This protein binds this small molecule.
Small molecule (SMILES): CC(=O)N[C@@H]1[C@@H](O)[C@H](O)[C@@H](CO)O[C@H]1O

Sequence of chain 1.A:
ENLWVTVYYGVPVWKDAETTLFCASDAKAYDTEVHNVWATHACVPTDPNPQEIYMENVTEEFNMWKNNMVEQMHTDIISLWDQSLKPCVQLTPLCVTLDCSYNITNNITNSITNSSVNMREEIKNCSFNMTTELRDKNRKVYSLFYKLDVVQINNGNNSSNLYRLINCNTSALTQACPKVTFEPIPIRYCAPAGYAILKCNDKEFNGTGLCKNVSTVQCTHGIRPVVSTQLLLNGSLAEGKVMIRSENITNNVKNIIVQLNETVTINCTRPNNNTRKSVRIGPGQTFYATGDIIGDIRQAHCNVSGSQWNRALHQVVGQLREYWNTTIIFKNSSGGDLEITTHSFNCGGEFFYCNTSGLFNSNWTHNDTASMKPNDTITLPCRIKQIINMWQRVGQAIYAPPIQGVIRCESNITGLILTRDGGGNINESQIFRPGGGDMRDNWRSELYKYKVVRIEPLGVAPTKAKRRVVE

Binding-site contacts:
Ligand atom N2 contacts residue ASN278 of chain 1.A at 2.9 Å (h-bond).
Ligand atom C1 contacts residue ASN278 of chain 1.A at 1.4 Å.
Ligand atom C1 contacts residue ASN281 of chain 1.A at 4.1 Å.
Ligand atom C8 contacts residue ASN278 of chain 1.A at 3.8 Å.
Ligand atom C5 contacts residue ASN278 of chain 1.A at 3.7 Å.
Ligand atom C7 contacts residue ASN278 of chain 1.A at 3.2 Å.
Ligand atom C3 contacts residue ASN278 of chain 1.A at 3.8 Å.
Ligand atom C4 contacts residue ASN278 of chain 1.A at 4.2 Å.
Ligand atom O5 contacts residue ASN278 of chain 1.A at 2.4 Å (h-bond).
Ligand atom C1 contacts residue THR280 of chain 1.A at 4.1 Å.
Ligand atom C2 contacts residue ASN278 of chain 1.A at 2.5 Å.
Ligand atom O7 contacts residue ASN278 of chain 1.A at 3.2 Å (h-bond).
Ligand atom C5 contacts residue THR280 of chain 1.A at 4.2 Å.
Ligand atom O5 contacts residue ASN281 of chain 1.A at 4.2 Å.